Sequence of chain 1.E:
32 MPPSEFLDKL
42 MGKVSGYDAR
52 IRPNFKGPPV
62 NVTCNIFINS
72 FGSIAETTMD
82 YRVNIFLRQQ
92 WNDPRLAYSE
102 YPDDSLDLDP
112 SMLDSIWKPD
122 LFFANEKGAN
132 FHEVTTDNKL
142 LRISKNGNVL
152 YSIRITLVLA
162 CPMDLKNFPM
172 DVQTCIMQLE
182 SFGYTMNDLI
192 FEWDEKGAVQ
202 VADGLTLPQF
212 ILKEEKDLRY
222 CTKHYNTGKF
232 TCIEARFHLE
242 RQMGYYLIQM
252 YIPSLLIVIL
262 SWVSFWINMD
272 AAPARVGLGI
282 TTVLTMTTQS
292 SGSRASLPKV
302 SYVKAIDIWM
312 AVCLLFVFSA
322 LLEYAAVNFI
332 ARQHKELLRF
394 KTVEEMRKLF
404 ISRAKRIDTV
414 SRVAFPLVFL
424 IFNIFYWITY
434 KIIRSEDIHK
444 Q

This small molecule binds to this protein.
Small molecule (SMILES): NCC(=O)O

Binding-site contacts:
Ligand atom OXT contacts residue SER153 of chain 1.B at 2.6 Å (h-bond).
Ligand atom O contacts residue ARG89 of chain 1.B at 2.6 Å (salt-bridge).
Ligand atom C contacts residue LEU141 of chain 1.B at 4.3 Å (hydrophobic).
Ligand atom OXT contacts residue ARG89 of chain 1.B at 3.8 Å.
Ligand atom C contacts residue THR228 of chain 1.E at 3.8 Å.
Ligand atom O contacts residue TYR226 of chain 1.E at 4.1 Å.
Ligand atom CA contacts residue TYR226 of chain 1.E at 3.8 Å (hydrophobic).
Ligand atom N contacts residue PHE87 of chain 1.B at 4.5 Å.
Ligand atom O contacts residue PHE87 of chain 1.B at 3.9 Å.
Ligand atom OXT contacts residue PHE183 of chain 1.E at 3.7 Å.
Ligand atom N contacts residue LEU141 of chain 1.B at 4.0 Å.
Ligand atom C contacts residue ARG89 of chain 1.B at 3.6 Å.
Ligand atom O contacts residue SER153 of chain 1.B at 4.2 Å.
Ligand atom CA contacts residue PHE231 of chain 1.E at 3.6 Å (hydrophobic).
Ligand atom N contacts residue GLY184 of chain 1.E at 4.2 Å.
Ligand atom N contacts residue PHE183 of chain 1.E at 3.3 Å.
Ligand atom O contacts residue THR228 of chain 1.E at 3.3 Å (h-bond).
Ligand atom OXT contacts residue LEU141 of chain 1.B at 4.1 Å.
Ligand atom CA contacts residue THR228 of chain 1.E at 3.8 Å.
Ligand atom C contacts residue PHE87 of chain 1.B at 3.8 Å (hydrophobic).
Ligand atom OXT contacts residue PHE87 of chain 1.B at 3.7 Å.
Ligand atom N contacts residue PHE231 of chain 1.E at 4.2 Å.
Ligand atom CA contacts residue LEU141 of chain 1.B at 4.1 Å (hydrophobic).
Ligand atom CA contacts residue PHE87 of chain 1.B at 4.4 Å (hydrophobic).
Ligand atom C contacts residue SER153 of chain 1.B at 3.7 Å.
Ligand atom C contacts residue TYR226 of chain 1.E at 4.4 Å (hydrophobic).

Sequence of chain 1.B:
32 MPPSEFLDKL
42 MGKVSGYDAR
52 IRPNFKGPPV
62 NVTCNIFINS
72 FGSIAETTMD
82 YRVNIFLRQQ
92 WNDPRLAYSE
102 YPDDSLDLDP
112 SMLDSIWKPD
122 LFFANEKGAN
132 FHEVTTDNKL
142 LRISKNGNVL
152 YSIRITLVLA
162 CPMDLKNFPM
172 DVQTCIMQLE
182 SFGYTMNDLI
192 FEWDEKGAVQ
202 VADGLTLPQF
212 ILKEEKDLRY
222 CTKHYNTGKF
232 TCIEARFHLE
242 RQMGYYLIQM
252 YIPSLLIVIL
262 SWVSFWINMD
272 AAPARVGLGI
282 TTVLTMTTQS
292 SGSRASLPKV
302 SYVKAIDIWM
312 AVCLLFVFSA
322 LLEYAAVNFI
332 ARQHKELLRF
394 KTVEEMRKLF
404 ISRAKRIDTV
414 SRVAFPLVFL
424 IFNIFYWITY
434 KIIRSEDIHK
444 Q